Sequence of chain 1.A:
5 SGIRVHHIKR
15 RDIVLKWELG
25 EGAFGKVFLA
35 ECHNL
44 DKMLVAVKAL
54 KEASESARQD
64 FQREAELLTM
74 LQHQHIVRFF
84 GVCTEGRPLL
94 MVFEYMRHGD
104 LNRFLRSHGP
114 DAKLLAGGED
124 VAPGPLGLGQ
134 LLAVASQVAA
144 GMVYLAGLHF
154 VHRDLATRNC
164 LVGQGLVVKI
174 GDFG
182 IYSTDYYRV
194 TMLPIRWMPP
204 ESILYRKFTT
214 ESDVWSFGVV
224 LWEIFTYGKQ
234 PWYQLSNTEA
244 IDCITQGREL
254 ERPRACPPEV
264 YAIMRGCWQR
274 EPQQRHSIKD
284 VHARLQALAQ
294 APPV

Binding-site contacts:
Ligand atom NBB contacts residue ALA49 of chain 1.A at 3.2 Å.
Ligand atom CAN contacts residue GLY26 of chain 1.A at 3.9 Å.
Ligand atom CBF contacts residue ALA49 of chain 1.A at 3.5 Å (hydrophobic).
Ligand atom CAA contacts residue GLY102 of chain 1.A at 3.5 Å.
Ligand atom NBA contacts residue ALA49 of chain 1.A at 3.5 Å.
Ligand atom CAS contacts residue ASP103 of chain 1.A at 3.2 Å.
Ligand atom CBG contacts residue LEU164 of chain 1.A at 3.5 Å (hydrophobic).
Ligand atom NAJ contacts residue TYR98 of chain 1.A at 3.9 Å.
Ligand atom CAK contacts residue TYR98 of chain 1.A at 3.8 Å (hydrophobic).
Ligand atom OAL contacts residue GLY24 of chain 1.A at 3.4 Å.
Ligand atom CAI contacts residue GLY102 of chain 1.A at 3.7 Å.
Ligand atom CAS contacts residue LEU164 of chain 1.A at 3.6 Å (hydrophobic).
Ligand atom CAS contacts residue ARG161 of chain 1.A at 3.2 Å.
Ligand atom NBB contacts residue LEU164 of chain 1.A at 3.7 Å.
Ligand atom CBF contacts residue GLU97 of chain 1.A at 3.8 Å.
Ligand atom CAT contacts residue ARG161 of chain 1.A at 3.4 Å.
Ligand atom NAJ contacts residue GLY102 of chain 1.A at 3.7 Å.
Ligand atom NBA contacts residue TYR98 of chain 1.A at 3.8 Å.
Ligand atom CBE contacts residue ALA49 of chain 1.A at 3.8 Å (hydrophobic).
Ligand atom CAZ contacts residue ALA49 of chain 1.A at 3.8 Å (hydrophobic).
Ligand atom CBG contacts residue PHE96 of chain 1.A at 3.8 Å (hydrophobic).
Ligand atom CAN contacts residue GLU25 of chain 1.A at 3.7 Å.
Ligand atom CAK contacts residue MET99 of chain 1.A at 3.0 Å (hydrophobic).
Ligand atom NAJ contacts residue MET99 of chain 1.A at 3.4 Å (h-bond).
Ligand atom NAP contacts residue VAL31 of chain 1.A at 3.8 Å.
Ligand atom OAL contacts residue GLU25 of chain 1.A at 3.5 Å (salt-bridge).
Ligand atom NBB contacts residue MET99 of chain 1.A at 3.8 Å.
Ligand atom CBE contacts residue LEU164 of chain 1.A at 3.6 Å (hydrophobic).
Ligand atom OAL contacts residue VAL31 of chain 1.A at 3.2 Å.
Ligand atom NBB contacts residue GLU97 of chain 1.A at 2.8 Å (salt-bridge).
Ligand atom CAX contacts residue ASP175 of chain 1.A at 3.6 Å.
Ligand atom CAN contacts residue PHE28 of chain 1.A at 3.2 Å (hydrophobic).
Ligand atom CAE contacts residue LEU23 of chain 1.A at 3.0 Å (hydrophobic).
Ligand atom CAT contacts residue LEU164 of chain 1.A at 3.5 Å (hydrophobic).
Ligand atom NBA contacts residue MET99 of chain 1.A at 3.2 Å (h-bond).
Ligand atom CBD contacts residue VAL31 of chain 1.A at 3.8 Å (hydrophobic).
Ligand atom NBA contacts residue GLU97 of chain 1.A at 3.6 Å.
Ligand atom CAD contacts residue LEU23 of chain 1.A at 3.3 Å (hydrophobic).
Ligand atom CBF contacts residue LEU164 of chain 1.A at 3.3 Å (hydrophobic).
Ligand atom SAO contacts residue VAL31 of chain 1.A at 3.8 Å.

This small molecule binds to this protein.
Small molecule (SMILES): CS(=O)(=O)Nc1ccccc1CNc1ccc2[nH]nc(-c3ccc(N4CCNCC4)nc3)c2c1